Sequence of chain 2.F:
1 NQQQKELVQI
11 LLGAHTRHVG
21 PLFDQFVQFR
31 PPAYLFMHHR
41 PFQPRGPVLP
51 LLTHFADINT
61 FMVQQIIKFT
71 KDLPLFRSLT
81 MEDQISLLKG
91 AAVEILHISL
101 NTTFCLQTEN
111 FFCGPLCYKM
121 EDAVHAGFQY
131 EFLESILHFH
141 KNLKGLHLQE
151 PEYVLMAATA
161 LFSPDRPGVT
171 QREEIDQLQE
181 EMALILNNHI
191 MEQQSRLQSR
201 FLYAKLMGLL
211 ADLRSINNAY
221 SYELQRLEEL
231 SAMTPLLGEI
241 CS

A protein and the small-molecule ligand that binds it are described below.
Small molecule (SMILES): Clc1cnc(Oc2ccc(Oc3ncc(Cl)cc3Cl)cc2)c(Cl)c1

Binding-site contacts:
Ligand atom CL37 contacts residue PHE111 of chain 2.F at 3.5 Å.
Ligand atom C3 contacts residue LEU133 of chain 2.F at 4.0 Å (hydrophobic).
Ligand atom C26 contacts residue LEU230 of chain 2.F at 3.6 Å (hydrophobic).
Ligand atom C5 contacts residue TYR220 of chain 2.F at 4.0 Å (hydrophobic).
Ligand atom C36 contacts residue TYR118 of chain 2.F at 3.5 Å (hydrophobic).
Ligand atom CL35 contacts residue CYS113 of chain 2.F at 3.7 Å.
Ligand atom C24 contacts residue ASN59 of chain 2.F at 3.6 Å.
Ligand atom CL25 contacts residue ALA56 of chain 2.F at 4.0 Å.
Ligand atom N23 contacts residue ASN59 of chain 2.F at 4.0 Å.
Ligand atom O21 contacts residue TYR220 of chain 2.F at 3.5 Å.
Ligand atom C5 contacts residue ILE136 of chain 2.F at 3.8 Å (hydrophobic).
Ligand atom C27 contacts residue TYR220 of chain 2.F at 3.6 Å (hydrophobic).
Ligand atom CL25 contacts residue LEU237 of chain 2.F at 3.2 Å.
Ligand atom C6 contacts residue TYR220 of chain 2.F at 3.1 Å (hydrophobic).
Ligand atom C24 contacts residue PHE128 of chain 2.F at 3.9 Å (hydrophobic).
Ligand atom C1 contacts residue PHE132 of chain 2.F at 3.7 Å (hydrophobic).
Ligand atom CL35 contacts residue PHE26 of chain 2.F at 3.5 Å.
Ligand atom CL35 contacts residue TYR118 of chain 2.F at 3.6 Å.
Ligand atom C27 contacts residue PHE128 of chain 2.F at 3.6 Å (hydrophobic).
Ligand atom O21 contacts residue PHE132 of chain 2.F at 3.2 Å.
Ligand atom C25 contacts residue LEU230 of chain 2.F at 3.9 Å (hydrophobic).
Ligand atom C6 contacts residue ILE136 of chain 2.F at 3.5 Å (hydrophobic).
Ligand atom C26 contacts residue TYR220 of chain 2.F at 4.0 Å (hydrophobic).
Ligand atom C22 contacts residue TYR220 of chain 2.F at 3.5 Å (hydrophobic).
Ligand atom C26 contacts residue LEU224 of chain 2.F at 3.6 Å (hydrophobic).
Ligand atom CL35 contacts residue LEU100 of chain 2.F at 3.6 Å.
Ligand atom N33 contacts residue PHE55 of chain 2.F at 3.9 Å.
Ligand atom C22 contacts residue PHE128 of chain 2.F at 3.5 Å (hydrophobic).
Ligand atom CL27 contacts residue TYR220 of chain 2.F at 3.6 Å.
Ligand atom C2 contacts residue PHE128 of chain 2.F at 3.6 Å (hydrophobic).
Ligand atom C1 contacts residue TYR220 of chain 2.F at 3.7 Å (hydrophobic).
Ligand atom C25 contacts residue LEU237 of chain 2.F at 3.6 Å (hydrophobic).
Ligand atom CL25 contacts residue THR234 of chain 2.F at 3.6 Å.
Ligand atom C32 contacts residue PHE55 of chain 2.F at 3.8 Å (hydrophobic).
Ligand atom N23 contacts residue TYR220 of chain 2.F at 3.7 Å.
Ligand atom C36 contacts residue PHE111 of chain 2.F at 3.8 Å (hydrophobic).
Ligand atom C26 contacts residue PHE128 of chain 2.F at 4.0 Å (hydrophobic).
Ligand atom CL25 contacts residue LEU230 of chain 2.F at 3.8 Å.
Ligand atom N23 contacts residue PHE128 of chain 2.F at 3.8 Å.
Ligand atom CL27 contacts residue GLU223 of chain 2.F at 3.1 Å.